Sequence of chain 1.A:
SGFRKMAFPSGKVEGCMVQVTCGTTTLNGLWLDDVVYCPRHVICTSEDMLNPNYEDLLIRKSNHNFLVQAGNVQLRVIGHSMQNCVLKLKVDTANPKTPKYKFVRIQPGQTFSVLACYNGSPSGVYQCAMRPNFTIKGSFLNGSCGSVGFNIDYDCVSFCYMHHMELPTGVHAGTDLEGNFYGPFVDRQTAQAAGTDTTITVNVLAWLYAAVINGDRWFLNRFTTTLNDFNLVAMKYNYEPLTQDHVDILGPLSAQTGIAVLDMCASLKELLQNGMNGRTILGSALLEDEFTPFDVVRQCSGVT

Sequence of chain 2.A:
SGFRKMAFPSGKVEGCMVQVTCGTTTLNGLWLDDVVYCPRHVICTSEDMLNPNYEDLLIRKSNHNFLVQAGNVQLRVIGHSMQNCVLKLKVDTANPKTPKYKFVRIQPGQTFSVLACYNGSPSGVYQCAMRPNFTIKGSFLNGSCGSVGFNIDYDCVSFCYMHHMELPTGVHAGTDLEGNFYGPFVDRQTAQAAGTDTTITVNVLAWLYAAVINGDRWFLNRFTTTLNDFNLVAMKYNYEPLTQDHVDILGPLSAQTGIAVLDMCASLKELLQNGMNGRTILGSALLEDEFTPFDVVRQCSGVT

This small molecule binds to this protein.
Small molecule (SMILES): CO[C@@]1(C(=O)Nc2cncc3ccccc23)CCOc2ccc(Cl)cc21

Binding-site contacts:
Ligand atom C7 contacts residue MET165 of chain 2.A at 3.6 Å (hydrophobic).
Ligand atom C7 contacts residue MET49 of chain 2.A at 3.7 Å (hydrophobic).
Ligand atom O1 contacts residue GLN189 of chain 2.A at 3.4 Å.
Ligand atom O2 contacts residue MET165 of chain 2.A at 3.7 Å.
Ligand atom N contacts residue CYS145 of chain 2.A at 3.7 Å.
Ligand atom C13 contacts residue LEU141 of chain 2.A at 3.7 Å (hydrophobic).
Ligand atom N1 contacts residue PHE140 of chain 2.A at 3.8 Å.
Ligand atom CL contacts residue HIS41 of chain 2.A at 3.5 Å.
Ligand atom C13 contacts residue PHE140 of chain 2.A at 3.3 Å (hydrophobic).
Ligand atom C5 contacts residue GLN189 of chain 2.A at 3.5 Å.
Ligand atom C12 contacts residue CYS145 of chain 2.A at 3.8 Å (hydrophobic).
Ligand atom C17 contacts residue ASN142 of chain 2.A at 3.7 Å.
Ligand atom C8 contacts residue HIS164 of chain 2.A at 3.2 Å.
Ligand atom N1 contacts residue GLU166 of chain 2.A at 3.6 Å.
Ligand atom CL contacts residue HIS164 of chain 2.A at 3.8 Å.
Ligand atom C5 contacts residue ARG188 of chain 2.A at 3.4 Å.
Ligand atom N1 contacts residue HIS163 of chain 2.A at 2.6 Å (h-bond).
Ligand atom C12 contacts residue MET165 of chain 2.A at 3.8 Å (hydrophobic).
Ligand atom C16 contacts residue ASN142 of chain 2.A at 3.7 Å.
Ligand atom CL contacts residue ASP187 of chain 2.A at 3.1 Å.
Ligand atom C15 contacts residue LEU141 of chain 2.A at 3.6 Å (hydrophobic).
Ligand atom C8 contacts residue MET165 of chain 2.A at 3.8 Å (hydrophobic).
Ligand atom C contacts residue DMS1 of chain 2.F at 3.5 Å.
Ligand atom C6 contacts residue MET165 of chain 2.A at 3.5 Å (hydrophobic).
Ligand atom N contacts residue HIS164 of chain 2.A at 3.7 Å.
Ligand atom C15 contacts residue GLU166 of chain 2.A at 3.7 Å.
Ligand atom C12 contacts residue GLU166 of chain 2.A at 3.5 Å.
Ligand atom C14 contacts residue GLU166 of chain 2.A at 3.8 Å.
Ligand atom C contacts residue HIS41 of chain 2.A at 3.3 Å.
Ligand atom C15 contacts residue ASN142 of chain 2.A at 3.5 Å.
Ligand atom C5 contacts residue MET49 of chain 2.A at 3.6 Å (hydrophobic).
Ligand atom C6 contacts residue ASP187 of chain 2.A at 3.7 Å.
Ligand atom C13 contacts residue HIS163 of chain 2.A at 3.8 Å.
Ligand atom C6 contacts residue MET49 of chain 2.A at 3.4 Å (hydrophobic).
Ligand atom C13 contacts residue GLU166 of chain 2.A at 3.5 Å.
Ligand atom C14 contacts residue LEU141 of chain 2.A at 3.8 Å (hydrophobic).
Ligand atom O2 contacts residue GLU166 of chain 2.A at 3.0 Å (salt-bridge).
Ligand atom C18 contacts residue ASN142 of chain 2.A at 3.8 Å.
Ligand atom C6 contacts residue ARG188 of chain 2.A at 3.5 Å.
Ligand atom C12 contacts residue HIS163 of chain 2.A at 3.0 Å.